Sequence of chain 30.A:
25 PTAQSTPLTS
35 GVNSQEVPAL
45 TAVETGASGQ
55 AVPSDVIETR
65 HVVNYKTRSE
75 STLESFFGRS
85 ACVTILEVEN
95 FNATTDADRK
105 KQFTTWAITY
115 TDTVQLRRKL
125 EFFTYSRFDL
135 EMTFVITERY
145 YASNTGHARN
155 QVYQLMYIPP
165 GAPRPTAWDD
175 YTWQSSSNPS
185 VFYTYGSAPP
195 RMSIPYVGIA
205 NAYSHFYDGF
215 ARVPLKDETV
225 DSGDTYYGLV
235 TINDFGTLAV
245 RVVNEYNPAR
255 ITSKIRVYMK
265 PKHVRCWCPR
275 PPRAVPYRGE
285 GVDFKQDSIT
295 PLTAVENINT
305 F

A protein and the small-molecule ligand that binds it are described below.
Small molecule (SMILES): CC(=O)N[C@H]1[C@H]([C@H](O)[C@H](O)CO)O[C@@](O)(C(=O)O)C[C@@H]1O

Binding-site contacts:
Ligand atom O4 contacts residue PRO252 of chain 29.A at 3.8 Å.
Ligand atom O4 contacts residue TYR250 of chain 29.A at 3.4 Å.
Ligand atom C1 contacts residue PRO252 of chain 29.A at 4.1 Å (hydrophobic).
Ligand atom C10 contacts residue TYR145 of chain 30.A at 3.6 Å (hydrophobic).
Ligand atom C4 contacts residue TYR145 of chain 30.A at 3.6 Å (hydrophobic).
Ligand atom C9 contacts residue TYR145 of chain 30.A at 4.2 Å (hydrophobic).
Ligand atom N5 contacts residue TYR250 of chain 29.A at 4.4 Å.
Ligand atom O4 contacts residue ASN251 of chain 29.A at 4.2 Å.
Ligand atom C8 contacts residue ALA146 of chain 30.A at 4.4 Å (hydrophobic).
Ligand atom C7 contacts residue TYR145 of chain 30.A at 3.8 Å (hydrophobic).
Ligand atom C1 contacts residue SER147 of chain 30.A at 3.6 Å.
Ligand atom O1B contacts residue SER147 of chain 30.A at 3.1 Å (h-bond).
Ligand atom C5 contacts residue TYR145 of chain 30.A at 3.3 Å (hydrophobic).
Ligand atom C3 contacts residue PRO252 of chain 29.A at 3.9 Å (hydrophobic).
Ligand atom C11 contacts residue TYR145 of chain 30.A at 3.7 Å (hydrophobic).
Ligand atom C11 contacts residue TYR250 of chain 29.A at 3.7 Å (hydrophobic).
Ligand atom C10 contacts residue TYR250 of chain 29.A at 3.5 Å (hydrophobic).
Ligand atom O4 contacts residue TYR145 of chain 30.A at 4.2 Å.
Ligand atom O8 contacts residue ALA146 of chain 30.A at 3.3 Å.
Ligand atom O1A contacts residue PRO252 of chain 29.A at 3.3 Å.
Ligand atom C6 contacts residue ALA146 of chain 30.A at 4.2 Å (hydrophobic).
Ligand atom O1B contacts residue ASN148 of chain 30.A at 4.3 Å.
Ligand atom O10 contacts residue TYR250 of chain 29.A at 2.7 Å (h-bond).
Ligand atom O1B contacts residue ALA146 of chain 30.A at 3.2 Å.
Ligand atom C6 contacts residue TYR145 of chain 30.A at 3.4 Å (hydrophobic).
Ligand atom N5 contacts residue TYR145 of chain 30.A at 2.6 Å (h-bond).
Ligand atom C4 contacts residue PRO252 of chain 29.A at 3.8 Å (hydrophobic).
Ligand atom O1A contacts residue SER147 of chain 30.A at 2.8 Å (h-bond).
Ligand atom C11 contacts residue ARG143 of chain 30.A at 4.0 Å.
Ligand atom O1A contacts residue ALA146 of chain 30.A at 4.2 Å.
Ligand atom C1 contacts residue ALA146 of chain 30.A at 3.9 Å (hydrophobic).

Sequence of chain 29.A:
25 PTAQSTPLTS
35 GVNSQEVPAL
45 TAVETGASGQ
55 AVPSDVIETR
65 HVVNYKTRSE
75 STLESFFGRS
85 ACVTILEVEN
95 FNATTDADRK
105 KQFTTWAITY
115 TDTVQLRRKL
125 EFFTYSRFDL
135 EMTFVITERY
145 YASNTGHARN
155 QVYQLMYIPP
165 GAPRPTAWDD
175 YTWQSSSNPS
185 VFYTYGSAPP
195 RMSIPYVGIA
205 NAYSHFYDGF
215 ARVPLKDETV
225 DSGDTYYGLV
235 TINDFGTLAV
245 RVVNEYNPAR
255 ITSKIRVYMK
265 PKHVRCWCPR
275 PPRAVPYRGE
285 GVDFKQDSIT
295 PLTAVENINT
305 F